Binding-site contacts:
Ligand atom C16 contacts residue TRP29 of chain 1.A at 3.3 Å (hydrophobic).
Ligand atom C15 contacts residue TRP29 of chain 1.A at 4.0 Å (hydrophobic).
Ligand atom C02 contacts residue LEU40 of chain 1.A at 3.6 Å (hydrophobic).
Ligand atom C15 contacts residue LEU40 of chain 1.A at 4.2 Å (hydrophobic).
Ligand atom C04 contacts residue LEU40 of chain 1.A at 4.0 Å (hydrophobic).
Ligand atom C03 contacts residue PRO30 of chain 1.A at 3.8 Å (hydrophobic).
Ligand atom C12 contacts residue PRO30 of chain 1.A at 3.9 Å (hydrophobic).
Ligand atom C06 contacts residue LEU40 of chain 1.A at 4.2 Å (hydrophobic).
Ligand atom C23 contacts residue PRO30 of chain 1.A at 3.9 Å (hydrophobic).
Ligand atom C07 contacts residue VAL35 of chain 1.A at 4.2 Å (hydrophobic).
Ligand atom O09 contacts residue TYR45 of chain 1.A at 4.1 Å.
Ligand atom C17 contacts residue LEU40 of chain 1.A at 4.0 Å (hydrophobic).
Ligand atom C23 contacts residue TRP29 of chain 1.A at 3.8 Å (hydrophobic).
Ligand atom C12 contacts residue PHE31 of chain 1.A at 3.5 Å (hydrophobic).
Ligand atom C13 contacts residue LEU42 of chain 1.A at 3.7 Å (hydrophobic).
Ligand atom C11 contacts residue VAL35 of chain 1.A at 3.8 Å (hydrophobic).
Ligand atom C16 contacts residue LEU40 of chain 1.A at 4.1 Å (hydrophobic).
Ligand atom C04 contacts residue PRO30 of chain 1.A at 4.0 Å (hydrophobic).
Ligand atom N14 contacts residue LEU40 of chain 1.A at 4.0 Å.
Ligand atom C23 contacts residue MET97 of chain 1.A at 4.2 Å (hydrophobic).
Ligand atom O09 contacts residue VAL35 of chain 1.A at 4.2 Å.
Ligand atom C02 contacts residue PRO30 of chain 1.A at 3.9 Å (hydrophobic).
Ligand atom N10 contacts residue ASN88 of chain 1.A at 3.7 Å.
Ligand atom N10 contacts residue CYS84 of chain 1.A at 4.2 Å.
Ligand atom C17 contacts residue TRP29 of chain 1.A at 3.8 Å (hydrophobic).
Ligand atom C01 contacts residue ILE94 of chain 1.A at 3.8 Å (hydrophobic).
Ligand atom C08 contacts residue ASN88 of chain 1.A at 3.7 Å.
Ligand atom C05 contacts residue ILE94 of chain 1.A at 4.2 Å (hydrophobic).
Ligand atom C12 contacts residue VAL35 of chain 1.A at 4.1 Å (hydrophobic).
Ligand atom O09 contacts residue ASN88 of chain 1.A at 3.1 Å (h-bond).
Ligand atom C11 contacts residue ILE94 of chain 1.A at 3.9 Å (hydrophobic).
Ligand atom N10 contacts residue VAL35 of chain 1.A at 3.8 Å.
Ligand atom C07 contacts residue ILE94 of chain 1.A at 4.0 Å (hydrophobic).
Ligand atom C06 contacts residue ILE94 of chain 1.A at 4.0 Å (hydrophobic).
Ligand atom C12 contacts residue ILE94 of chain 1.A at 4.0 Å (hydrophobic).
Ligand atom C13 contacts residue TYR87 of chain 1.A at 4.2 Å (hydrophobic).
Ligand atom C23 contacts residue ILE94 of chain 1.A at 4.1 Å (hydrophobic).
Ligand atom C03 contacts residue LEU40 of chain 1.A at 3.8 Å (hydrophobic).
Ligand atom N14 contacts residue PRO30 of chain 1.A at 3.8 Å.
Ligand atom C13 contacts residue ASN88 of chain 1.A at 3.3 Å.

Sequence of chain 1.A:
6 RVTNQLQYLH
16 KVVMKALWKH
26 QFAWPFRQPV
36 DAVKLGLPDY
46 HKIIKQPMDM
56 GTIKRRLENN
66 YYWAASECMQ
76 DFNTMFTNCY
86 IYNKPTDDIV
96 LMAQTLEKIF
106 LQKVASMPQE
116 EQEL

The small molecule below binds the protein below.
Small molecule (SMILES): Cc1noc(C)c1-c1cc(-c2c(C)noc2C)c2cccnc2c1